Sequence of chain 1.B:
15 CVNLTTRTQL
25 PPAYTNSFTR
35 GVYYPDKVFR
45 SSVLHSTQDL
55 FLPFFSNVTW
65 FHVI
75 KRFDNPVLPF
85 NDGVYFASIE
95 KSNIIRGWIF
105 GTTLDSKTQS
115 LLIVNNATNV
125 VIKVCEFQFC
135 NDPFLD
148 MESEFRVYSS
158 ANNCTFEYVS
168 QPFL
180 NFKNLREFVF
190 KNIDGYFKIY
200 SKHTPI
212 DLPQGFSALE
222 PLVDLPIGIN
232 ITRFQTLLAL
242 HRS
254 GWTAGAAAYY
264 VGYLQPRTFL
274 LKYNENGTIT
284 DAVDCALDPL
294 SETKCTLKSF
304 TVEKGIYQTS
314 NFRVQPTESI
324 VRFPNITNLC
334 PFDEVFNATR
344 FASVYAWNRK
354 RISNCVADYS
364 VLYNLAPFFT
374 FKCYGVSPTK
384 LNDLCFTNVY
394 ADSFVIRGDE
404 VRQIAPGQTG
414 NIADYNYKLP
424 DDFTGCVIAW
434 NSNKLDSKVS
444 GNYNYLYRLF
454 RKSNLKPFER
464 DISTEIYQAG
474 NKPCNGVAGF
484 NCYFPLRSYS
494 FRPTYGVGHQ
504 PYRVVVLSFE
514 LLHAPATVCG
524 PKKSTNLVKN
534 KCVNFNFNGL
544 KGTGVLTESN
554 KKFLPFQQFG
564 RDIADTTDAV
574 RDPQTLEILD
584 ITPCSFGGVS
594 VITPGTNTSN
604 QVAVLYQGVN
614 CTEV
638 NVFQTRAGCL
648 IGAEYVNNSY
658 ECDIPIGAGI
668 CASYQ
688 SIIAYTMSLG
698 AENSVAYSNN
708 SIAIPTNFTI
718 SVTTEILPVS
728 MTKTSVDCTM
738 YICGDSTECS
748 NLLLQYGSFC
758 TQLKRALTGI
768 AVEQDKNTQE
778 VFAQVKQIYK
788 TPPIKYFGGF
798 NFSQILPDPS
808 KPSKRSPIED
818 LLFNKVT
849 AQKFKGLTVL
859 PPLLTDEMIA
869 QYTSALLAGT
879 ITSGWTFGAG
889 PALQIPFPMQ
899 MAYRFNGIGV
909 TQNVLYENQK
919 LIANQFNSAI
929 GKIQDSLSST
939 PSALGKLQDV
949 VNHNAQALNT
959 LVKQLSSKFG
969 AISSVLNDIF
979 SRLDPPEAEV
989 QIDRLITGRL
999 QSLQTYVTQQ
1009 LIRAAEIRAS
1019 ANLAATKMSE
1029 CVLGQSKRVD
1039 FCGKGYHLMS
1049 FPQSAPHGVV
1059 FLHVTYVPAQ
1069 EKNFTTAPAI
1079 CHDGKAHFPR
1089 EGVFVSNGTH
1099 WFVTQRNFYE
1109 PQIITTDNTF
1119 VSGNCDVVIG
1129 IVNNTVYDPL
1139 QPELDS

This small molecule binds to this protein.
Small molecule (SMILES): CC(=O)N[C@H]1[C@H](O[C@H]2[C@H](O)[C@@H](NC(C)=O)CO[C@@H]2CO)O[C@H](CO)[C@@H](O)[C@@H]1O

Binding-site contacts:
Ligand atom C1 contacts residue GLN1068 of chain 1.B at 3.9 Å.
Ligand atom O5 contacts residue ASN714 of chain 1.B at 2.4 Å (h-bond).
Ligand atom N2 contacts residue ASN714 of chain 1.B at 2.9 Å (h-bond).
Ligand atom C8 contacts residue LEU919 of chain 1.B at 4.1 Å (hydrophobic).
Ligand atom C5 contacts residue ASN714 of chain 1.B at 3.7 Å.
Ligand atom C6 contacts residue GLN923 of chain 1.B at 4.2 Å.
Ligand atom C2 contacts residue ASN714 of chain 1.B at 2.4 Å.
Ligand atom O6 contacts residue GLN923 of chain 1.B at 3.9 Å.
Ligand atom C5 contacts residue LEU919 of chain 1.B at 4.2 Å (hydrophobic).
Ligand atom O4 contacts residue LEU919 of chain 1.B at 4.2 Å.
Ligand atom C3 contacts residue ASN714 of chain 1.B at 3.8 Å.
Ligand atom C2 contacts residue GLN1068 of chain 1.B at 4.3 Å.
Ligand atom C7 contacts residue ASN714 of chain 1.B at 3.9 Å.
Ligand atom C5 contacts residue GLN923 of chain 1.B at 4.4 Å.
Ligand atom C4 contacts residue ASN714 of chain 1.B at 4.2 Å.
Ligand atom O5 contacts residue GLN1068 of chain 1.B at 4.0 Å.
Ligand atom O7 contacts residue LEU919 of chain 1.B at 3.7 Å.
Ligand atom C7 contacts residue LEU919 of chain 1.B at 4.0 Å (hydrophobic).
Ligand atom C1 contacts residue ASN714 of chain 1.B at 1.4 Å.